Sequence of chain 1.A:
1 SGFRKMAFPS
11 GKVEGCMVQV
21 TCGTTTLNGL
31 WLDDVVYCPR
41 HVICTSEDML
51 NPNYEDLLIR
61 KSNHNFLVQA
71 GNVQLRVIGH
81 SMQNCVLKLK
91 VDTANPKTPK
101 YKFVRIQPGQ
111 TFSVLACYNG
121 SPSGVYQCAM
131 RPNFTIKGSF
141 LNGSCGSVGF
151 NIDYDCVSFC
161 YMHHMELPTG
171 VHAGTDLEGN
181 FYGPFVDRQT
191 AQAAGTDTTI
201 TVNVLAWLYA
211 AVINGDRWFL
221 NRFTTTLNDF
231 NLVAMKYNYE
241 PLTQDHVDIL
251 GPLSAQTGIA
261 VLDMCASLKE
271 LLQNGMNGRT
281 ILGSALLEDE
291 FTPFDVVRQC

Binding-site contacts:
Ligand atom C5 contacts residue HIS163 of chain 1.A at 3.5 Å.
Ligand atom O1 contacts residue GLN189 of chain 1.A at 2.6 Å (h-bond).
Ligand atom O contacts residue GLU166 of chain 1.A at 2.9 Å (salt-bridge).
Ligand atom C5 contacts residue MET165 of chain 1.A at 4.0 Å (hydrophobic).
Ligand atom CL contacts residue ASP187 of chain 1.A at 3.4 Å.
Ligand atom C5 contacts residue GLU166 of chain 1.A at 3.6 Å.
Ligand atom C12 contacts residue DMS1 of chain 1.E at 3.9 Å.
Ligand atom C11 contacts residue GLN189 of chain 1.A at 3.6 Å.
Ligand atom C2 contacts residue PHE140 of chain 1.A at 3.4 Å (hydrophobic).
Ligand atom C4 contacts residue HIS163 of chain 1.A at 3.7 Å.
Ligand atom N contacts residue SER144 of chain 1.A at 4.0 Å.
Ligand atom C15 contacts residue MET165 of chain 1.A at 3.6 Å (hydrophobic).
Ligand atom C13 contacts residue ARG188 of chain 1.A at 3.5 Å.
Ligand atom CL contacts residue MET165 of chain 1.A at 3.7 Å.
Ligand atom N contacts residue HIS163 of chain 1.A at 2.7 Å (h-bond).
Ligand atom CL contacts residue HIS41 of chain 1.A at 3.3 Å.
Ligand atom C15 contacts residue HIS164 of chain 1.A at 3.5 Å.
Ligand atom C3 contacts residue GLU166 of chain 1.A at 3.7 Å.
Ligand atom O contacts residue MET165 of chain 1.A at 3.2 Å.
Ligand atom C contacts residue ASN142 of chain 1.A at 3.8 Å.
Ligand atom F contacts residue ASN142 of chain 1.A at 3.8 Å.
Ligand atom C2 contacts residue ASN142 of chain 1.A at 3.6 Å.
Ligand atom N contacts residue GLU166 of chain 1.A at 3.7 Å.
Ligand atom C1 contacts residue ASN142 of chain 1.A at 3.6 Å.
Ligand atom C11 contacts residue DMS1 of chain 1.E at 4.0 Å.
Ligand atom C12 contacts residue ARG188 of chain 1.A at 3.7 Å.
Ligand atom C10 contacts residue GLN189 of chain 1.A at 3.5 Å.
Ligand atom C2 contacts residue GLU166 of chain 1.A at 3.4 Å.
Ligand atom CL contacts residue HIS164 of chain 1.A at 3.7 Å.
Ligand atom C18 contacts residue ASN142 of chain 1.A at 3.7 Å.
Ligand atom C4 contacts residue PHE140 of chain 1.A at 3.7 Å (hydrophobic).
Ligand atom C13 contacts residue MET165 of chain 1.A at 3.8 Å (hydrophobic).
Ligand atom O1 contacts residue DMS1 of chain 1.E at 3.8 Å.
Ligand atom C3 contacts residue PHE140 of chain 1.A at 3.9 Å (hydrophobic).
Ligand atom C12 contacts residue GLN189 of chain 1.A at 3.6 Å.
Ligand atom C2 contacts residue LEU141 of chain 1.A at 3.5 Å (hydrophobic).
Ligand atom C3 contacts residue LEU141 of chain 1.A at 3.8 Å (hydrophobic).
Ligand atom C14 contacts residue MET165 of chain 1.A at 3.5 Å (hydrophobic).
Ligand atom C4 contacts residue LEU141 of chain 1.A at 3.8 Å (hydrophobic).
Ligand atom C4 contacts residue GLU166 of chain 1.A at 3.6 Å.

Sequence of chain 1.B:
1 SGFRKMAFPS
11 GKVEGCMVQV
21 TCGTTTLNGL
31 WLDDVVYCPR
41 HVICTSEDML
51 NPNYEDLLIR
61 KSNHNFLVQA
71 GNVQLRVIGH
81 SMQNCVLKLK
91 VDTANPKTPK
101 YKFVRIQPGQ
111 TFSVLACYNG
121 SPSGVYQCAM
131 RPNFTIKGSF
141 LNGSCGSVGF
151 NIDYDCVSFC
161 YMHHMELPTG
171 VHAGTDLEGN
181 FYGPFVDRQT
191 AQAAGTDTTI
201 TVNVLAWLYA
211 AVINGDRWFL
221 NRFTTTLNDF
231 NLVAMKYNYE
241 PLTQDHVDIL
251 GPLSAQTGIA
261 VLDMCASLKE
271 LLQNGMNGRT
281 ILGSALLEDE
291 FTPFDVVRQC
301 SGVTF

The protein below binds the small molecule below.
Small molecule (SMILES): O=C(Nc1cncc2ccc(F)cc12)[C@@H]1CCOc2ccc(Cl)cc21